Binding-site contacts:
Ligand atom NAA contacts residue LYS184 of chain 2.A at 3.9 Å.
Ligand atom PAX contacts residue GLY138 of chain 2.A at 3.7 Å.
Ligand atom OAH contacts residue THR137 of chain 2.A at 2.9 Å (h-bond).
Ligand atom OAG contacts residue LYS139 of chain 2.A at 3.9 Å.
Ligand atom NAL contacts residue PHE185 of chain 2.A at 3.5 Å.
Ligand atom OAB contacts residue ASP136 of chain 2.A at 3.3 Å (salt-bridge).
Ligand atom O2' contacts residue LYS67 of chain 2.A at 2.7 Å (salt-bridge).
Ligand atom OAH contacts residue ASP136 of chain 2.A at 2.8 Å (salt-bridge).
Ligand atom FAI contacts residue LEU191 of chain 2.A at 3.7 Å.
Ligand atom OAG contacts residue THR140 of chain 2.A at 2.9 Å (h-bond).
Ligand atom CAQ contacts residue ILE134 of chain 2.A at 3.8 Å (hydrophobic).
Ligand atom OAH contacts residue GLY138 of chain 2.A at 2.8 Å (h-bond).
Ligand atom OAH contacts residue ILE135 of chain 2.A at 3.8 Å.
Ligand atom CAO contacts residue PHE185 of chain 2.A at 3.7 Å (hydrophobic).
Ligand atom O3' contacts residue LYS67 of chain 2.A at 3.2 Å (salt-bridge).
Ligand atom NAA contacts residue VAL186 of chain 2.A at 3.1 Å (h-bond).
Ligand atom PAX contacts residue THR137 of chain 2.A at 3.3 Å.
Ligand atom OAD contacts residue ASP136 of chain 2.A at 3.8 Å.
Ligand atom FAI contacts residue PHE185 of chain 2.A at 3.9 Å.
Ligand atom CAR contacts residue PHE185 of chain 2.A at 3.6 Å (hydrophobic).
Ligand atom NAL contacts residue VAL186 of chain 2.A at 3.8 Å.
Ligand atom O3' contacts residue GLU132 of chain 2.A at 3.9 Å.
Ligand atom CAP contacts residue PHE185 of chain 2.A at 3.8 Å (hydrophobic).
Ligand atom PAX contacts residue ASP136 of chain 2.A at 3.8 Å.
Ligand atom C2' contacts residue ILE134 of chain 2.A at 3.7 Å (hydrophobic).
Ligand atom OAG contacts residue THR137 of chain 2.A at 3.3 Å (h-bond).
Ligand atom O2' contacts residue ILE134 of chain 2.A at 3.8 Å.
Ligand atom OAB contacts residue ILE134 of chain 2.A at 3.7 Å.
Ligand atom FAI contacts residue ASP192 of chain 2.A at 3.0 Å.
Ligand atom C2' contacts residue LYS67 of chain 2.A at 3.9 Å.
Ligand atom OAC contacts residue ASP136 of chain 2.A at 3.3 Å.
Ligand atom CAO contacts residue LYS164 of chain 2.A at 3.5 Å.
Ligand atom OAC contacts residue THR137 of chain 2.A at 2.5 Å (h-bond).
Ligand atom OAB contacts residue LYS164 of chain 2.A at 2.6 Å (salt-bridge).
Ligand atom NAA contacts residue PHE185 of chain 2.A at 3.4 Å.
Ligand atom O2' contacts residue ASP133 of chain 2.A at 3.4 Å (salt-bridge).
Ligand atom C3' contacts residue ILE134 of chain 2.A at 3.9 Å (hydrophobic).
Ligand atom O5' contacts residue THR140 of chain 2.A at 3.8 Å.
Ligand atom NAA contacts residue LYS164 of chain 2.A at 3.6 Å (salt-bridge).
Ligand atom CAO contacts residue ILE134 of chain 2.A at 3.9 Å (hydrophobic).

The small molecule below binds the protein below.
Small molecule (SMILES): NC(=O)c1nc(F)cn([C@@H]2O[C@H](COP(=O)(O)O)[C@@H](O)[C@H]2O)c1=O

Sequence of chain 2.A:
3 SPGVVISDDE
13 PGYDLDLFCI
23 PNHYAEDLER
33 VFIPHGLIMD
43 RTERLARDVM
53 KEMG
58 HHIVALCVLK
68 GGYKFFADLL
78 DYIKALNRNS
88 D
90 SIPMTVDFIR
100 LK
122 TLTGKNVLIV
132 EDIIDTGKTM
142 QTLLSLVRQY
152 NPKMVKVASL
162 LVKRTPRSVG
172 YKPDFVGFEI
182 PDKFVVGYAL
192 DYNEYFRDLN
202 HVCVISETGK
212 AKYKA